Sequence of chain 1.B:
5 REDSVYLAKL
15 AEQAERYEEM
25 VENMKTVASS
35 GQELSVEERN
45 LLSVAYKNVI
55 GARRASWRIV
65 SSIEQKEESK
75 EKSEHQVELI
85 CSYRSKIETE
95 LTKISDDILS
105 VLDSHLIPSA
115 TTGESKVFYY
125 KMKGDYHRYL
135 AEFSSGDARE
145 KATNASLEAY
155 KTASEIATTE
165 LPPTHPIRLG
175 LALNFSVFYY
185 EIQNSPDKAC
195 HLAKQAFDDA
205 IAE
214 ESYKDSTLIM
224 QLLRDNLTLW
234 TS

Binding-site contacts:
Ligand atom CB contacts residue ASN178 of chain 1.B at 3.7 Å.
Ligand atom O contacts residue VAL181 of chain 1.B at 3.8 Å.
Ligand atom O3P contacts residue ARG58 of chain 1.B at 2.6 Å (salt-bridge).
Ligand atom N contacts residue ASN178 of chain 1.B at 3.1 Å (h-bond).
Ligand atom N contacts residue GLU185 of chain 1.B at 3.2 Å (salt-bridge).
Ligand atom C contacts residue ASN229 of chain 1.B at 3.8 Å.
Ligand atom O contacts residue LYS51 of chain 1.B at 3.1 Å (salt-bridge).
Ligand atom OG contacts residue GLU185 of chain 1.B at 3.1 Å (salt-bridge).
Ligand atom OG contacts residue TYR184 of chain 1.B at 3.6 Å.
Ligand atom CA contacts residue ASN178 of chain 1.B at 3.9 Å.
Ligand atom OG contacts residue TRP233 of chain 1.B at 2.5 Å (h-bond).
Ligand atom P contacts residue ARG132 of chain 1.B at 3.4 Å.
Ligand atom CD2 contacts residue LEU225 of chain 1.B at 3.5 Å (hydrophobic).
Ligand atom CB contacts residue GLU185 of chain 1.B at 3.7 Å.
Ligand atom O contacts residue ASN229 of chain 1.B at 2.8 Å (h-bond).
Ligand atom CA contacts residue GLU185 of chain 1.B at 3.8 Å.
Ligand atom CB contacts residue LEU177 of chain 1.B at 3.7 Å (hydrophobic).
Ligand atom O1P contacts residue ARG132 of chain 1.B at 2.6 Å (salt-bridge).
Ligand atom O2P contacts residue TYR133 of chain 1.B at 2.9 Å (h-bond).
Ligand atom CE2 contacts residue LEU225 of chain 1.B at 3.6 Å (hydrophobic).
Ligand atom O3P contacts residue TYR133 of chain 1.B at 3.7 Å.
Ligand atom CB contacts residue TRP233 of chain 1.B at 3.6 Å (hydrophobic).
Ligand atom CB contacts residue ARG132 of chain 1.B at 3.8 Å.
Ligand atom CA contacts residue LEU177 of chain 1.B at 3.7 Å (hydrophobic).
Ligand atom N contacts residue LEU177 of chain 1.B at 3.6 Å.
Ligand atom O3P contacts residue LYS51 of chain 1.B at 3.3 Å.
Ligand atom O1P contacts residue ARG58 of chain 1.B at 3.3 Å (salt-bridge).
Ligand atom O2P contacts residue ASN178 of chain 1.B at 3.5 Å (h-bond).
Ligand atom O2P contacts residue LYS51 of chain 1.B at 3.7 Å.
Ligand atom P contacts residue ARG58 of chain 1.B at 3.7 Å.
Ligand atom CB contacts residue VAL181 of chain 1.B at 3.9 Å (hydrophobic).
Ligand atom CB contacts residue ASN229 of chain 1.B at 3.8 Å.
Ligand atom O contacts residue LEU177 of chain 1.B at 3.5 Å.
Ligand atom CD1 contacts residue ILE222 of chain 1.B at 3.5 Å (hydrophobic).
Ligand atom P contacts residue TYR133 of chain 1.B at 3.7 Å.
Ligand atom N contacts residue ASN229 of chain 1.B at 3.1 Å (h-bond).
Ligand atom O1P contacts residue TYR133 of chain 1.B at 3.7 Å.
Ligand atom CG contacts residue VAL48 of chain 1.B at 3.6 Å (hydrophobic).
Ligand atom O2P contacts residue ARG132 of chain 1.B at 2.8 Å (salt-bridge).
Ligand atom CB contacts residue ASN178 of chain 1.B at 3.6 Å.

The small molecule below binds the protein below.
Small molecule (SMILES): CSCC[C@@H](C=O)NC(=O)[C@H](CCCN=C(N)N)NC(=O)[C@H](Cc1cnc[nH]1)NC(=O)[C@H](CC(C)C)NC(=O)[C@H](COP(=O)(O)O)NC(=O)[C@H](Cc1ccccc1)NC(=O)[C@H](CO)NC(=O)[C@H](C)N